Sequence of chain 1.A:
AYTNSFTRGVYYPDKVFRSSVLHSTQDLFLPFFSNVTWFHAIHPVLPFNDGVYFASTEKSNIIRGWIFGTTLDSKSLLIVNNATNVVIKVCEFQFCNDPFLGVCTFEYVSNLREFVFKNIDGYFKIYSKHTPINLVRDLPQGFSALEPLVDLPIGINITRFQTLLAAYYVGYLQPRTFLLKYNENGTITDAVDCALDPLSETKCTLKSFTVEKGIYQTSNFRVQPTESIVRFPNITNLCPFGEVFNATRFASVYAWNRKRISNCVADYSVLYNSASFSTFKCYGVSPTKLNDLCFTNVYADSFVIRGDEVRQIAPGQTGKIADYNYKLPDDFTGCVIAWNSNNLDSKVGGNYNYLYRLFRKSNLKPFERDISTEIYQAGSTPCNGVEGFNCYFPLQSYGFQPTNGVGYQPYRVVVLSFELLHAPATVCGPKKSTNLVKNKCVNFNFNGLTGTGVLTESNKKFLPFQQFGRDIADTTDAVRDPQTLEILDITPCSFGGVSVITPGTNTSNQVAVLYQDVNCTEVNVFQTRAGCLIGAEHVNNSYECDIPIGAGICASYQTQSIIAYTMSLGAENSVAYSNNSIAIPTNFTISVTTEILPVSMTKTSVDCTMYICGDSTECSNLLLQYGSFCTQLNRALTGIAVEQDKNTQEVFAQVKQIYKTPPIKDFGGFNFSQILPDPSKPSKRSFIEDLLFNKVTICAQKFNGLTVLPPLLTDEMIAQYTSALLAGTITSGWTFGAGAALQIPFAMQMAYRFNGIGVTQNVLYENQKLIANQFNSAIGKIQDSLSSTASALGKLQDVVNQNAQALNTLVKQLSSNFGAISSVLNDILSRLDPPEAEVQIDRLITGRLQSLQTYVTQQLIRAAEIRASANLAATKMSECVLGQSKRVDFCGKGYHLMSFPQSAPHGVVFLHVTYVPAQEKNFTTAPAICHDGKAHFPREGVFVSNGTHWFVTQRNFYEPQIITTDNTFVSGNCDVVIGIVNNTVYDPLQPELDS

Binding-site contacts:
Ligand atom C2 contacts residue ASN331 of chain 1.A at 2.5 Å.
Ligand atom N2 contacts residue ASN331 of chain 1.A at 2.9 Å (h-bond).
Ligand atom C3 contacts residue ASN331 of chain 1.A at 3.8 Å.
Ligand atom O4 contacts residue GLN580 of chain 1.A at 4.1 Å.
Ligand atom O5 contacts residue ASN331 of chain 1.A at 2.4 Å (h-bond).
Ligand atom C1 contacts residue ASN331 of chain 1.A at 1.4 Å.
Ligand atom C4 contacts residue GLN580 of chain 1.A at 3.6 Å.
Ligand atom C5 contacts residue ASN331 of chain 1.A at 3.7 Å.
Ligand atom O6 contacts residue GLN580 of chain 1.A at 4.2 Å.
Ligand atom O7 contacts residue ASN331 of chain 1.A at 4.0 Å.
Ligand atom C4 contacts residue ASN331 of chain 1.A at 4.2 Å.
Ligand atom O6 contacts residue PRO579 of chain 1.A at 2.9 Å (h-bond).
Ligand atom O3 contacts residue GLN580 of chain 1.A at 4.1 Å.
Ligand atom C3 contacts residue GLN580 of chain 1.A at 4.3 Å.
Ligand atom C7 contacts residue ASN331 of chain 1.A at 3.6 Å.
Ligand atom C6 contacts residue PRO579 of chain 1.A at 4.1 Å (hydrophobic).

This protein binds this small molecule.
Small molecule (SMILES): CC(=O)N[C@@H]1[C@@H](O)[C@H](O)[C@@H](CO)O[C@H]1O